This small molecule binds to this protein.
Small molecule (SMILES): Cc1cccc(Nc2cc(Cl)nc(SCC(=O)O)n2)c1C

Binding-site contacts:
Ligand atom CAB contacts residue SER85 of chain 1.A at 3.4 Å.
Ligand atom CAO contacts residue HIS245 of chain 1.A at 3.9 Å.
Ligand atom C2 contacts residue CYS81 of chain 1.A at 3.7 Å (hydrophobic).
Ligand atom OAD contacts residue TYR119 of chain 1.A at 2.5 Å (h-bond).
Ligand atom OAD contacts residue SER85 of chain 1.A at 2.6 Å (h-bond).
Ligand atom SAN contacts residue PHE78 of chain 1.A at 3.8 Å.
Ligand atom C4 contacts residue CYS81 of chain 1.A at 3.8 Å (hydrophobic).
Ligand atom SAN contacts residue HIS245 of chain 1.A at 3.5 Å.
Ligand atom CL6 contacts residue LYS163 of chain 1.A at 3.5 Å.
Ligand atom N3 contacts residue SER85 of chain 1.A at 3.4 Å (h-bond).
Ligand atom CAO contacts residue TYR269 of chain 1.A at 3.8 Å (hydrophobic).
Ligand atom C2 contacts residue HIS245 of chain 1.A at 3.7 Å.
Ligand atom CAA contacts residue THR88 of chain 1.A at 3.5 Å.
Ligand atom C4 contacts residue SER85 of chain 1.A at 3.5 Å.
Ligand atom CAO contacts residue SER85 of chain 1.A at 3.5 Å.
Ligand atom OAD contacts residue LEU265 of chain 1.A at 3.6 Å.
Ligand atom CAP contacts residue THR84 of chain 1.A at 3.4 Å.
Ligand atom CAF contacts residue LEU126 of chain 1.A at 3.5 Å (hydrophobic).
Ligand atom CAT contacts residue THR84 of chain 1.A at 3.9 Å.
Ligand atom CAG contacts residue THR84 of chain 1.A at 3.6 Å.
Ligand atom OAC contacts residue TYR119 of chain 1.A at 3.2 Å (h-bond).
Ligand atom NAM contacts residue CYS81 of chain 1.A at 3.3 Å (h-bond).
Ligand atom C6 contacts residue MET160 of chain 1.A at 3.5 Å (hydrophobic).
Ligand atom C6 contacts residue PHE123 of chain 1.A at 3.9 Å (hydrophobic).
Ligand atom OAC contacts residue HIS245 of chain 1.A at 2.9 Å (h-bond).
Ligand atom CAF contacts residue THR84 of chain 1.A at 3.9 Å.
Ligand atom CL6 contacts residue PHE123 of chain 1.A at 3.8 Å.
Ligand atom N3 contacts residue CYS81 of chain 1.A at 3.2 Å.
Ligand atom CAJ contacts residue GLN82 of chain 1.A at 3.9 Å.
Ligand atom N1 contacts residue ILE159 of chain 1.A at 3.4 Å.
Ligand atom N1 contacts residue HIS245 of chain 1.A at 3.4 Å.
Ligand atom CAO contacts residue TYR119 of chain 1.A at 3.3 Å (hydrophobic).
Ligand atom CAB contacts residue ILE122 of chain 1.A at 3.3 Å (hydrophobic).
Ligand atom OAC contacts residue VAL249 of chain 1.A at 3.8 Å.
Ligand atom CAR contacts residue THR84 of chain 1.A at 3.6 Å.
Ligand atom N1 contacts residue MET160 of chain 1.A at 3.9 Å.
Ligand atom NAM contacts residue SER85 of chain 1.A at 3.0 Å (h-bond).
Ligand atom OAC contacts residue TYR269 of chain 1.A at 2.6 Å (h-bond).
Ligand atom CAG contacts residue LEU126 of chain 1.A at 3.4 Å (hydrophobic).
Ligand atom CL6 contacts residue MET160 of chain 1.A at 3.0 Å.

Sequence of chain 1.A:
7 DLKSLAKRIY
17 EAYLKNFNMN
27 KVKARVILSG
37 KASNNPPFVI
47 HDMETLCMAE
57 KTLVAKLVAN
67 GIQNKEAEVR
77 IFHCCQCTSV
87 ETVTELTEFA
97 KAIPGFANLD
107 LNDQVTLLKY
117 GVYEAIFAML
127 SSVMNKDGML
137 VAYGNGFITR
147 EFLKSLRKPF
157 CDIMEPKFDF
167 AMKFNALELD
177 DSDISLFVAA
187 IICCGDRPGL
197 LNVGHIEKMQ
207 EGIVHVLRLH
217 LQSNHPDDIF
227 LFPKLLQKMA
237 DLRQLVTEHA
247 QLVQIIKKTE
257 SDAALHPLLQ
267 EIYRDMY